Binding-site contacts:
Ligand atom O7 contacts residue LYS5 of chain 1.R at 3.5 Å (salt-bridge).
Ligand atom N2 contacts residue LYS30 of chain 1.R at 4.4 Å.
Ligand atom C2 contacts residue ASN31 of chain 1.R at 2.5 Å.
Ligand atom O5 contacts residue ASN31 of chain 1.R at 2.4 Å (h-bond).
Ligand atom N2 contacts residue ASN31 of chain 1.R at 3.0 Å (h-bond).
Ligand atom O7 contacts residue LYS30 of chain 1.R at 3.7 Å.
Ligand atom C3 contacts residue ASN31 of chain 1.R at 3.8 Å.
Ligand atom C1 contacts residue ASN31 of chain 1.R at 1.4 Å.
Ligand atom C7 contacts residue ASN31 of chain 1.R at 3.4 Å.
Ligand atom C5 contacts residue ASN31 of chain 1.R at 3.7 Å.
Ligand atom C7 contacts residue LYS30 of chain 1.R at 4.4 Å.
Ligand atom O7 contacts residue ASN31 of chain 1.R at 3.2 Å (h-bond).
Ligand atom C4 contacts residue ASN31 of chain 1.R at 4.2 Å.

The small molecule below binds the protein below.
Small molecule (SMILES): CC(=O)N[C@@H]1[C@@H](O)[C@H](O)[C@@H](CO)O[C@H]1O

Sequence of chain 1.R:
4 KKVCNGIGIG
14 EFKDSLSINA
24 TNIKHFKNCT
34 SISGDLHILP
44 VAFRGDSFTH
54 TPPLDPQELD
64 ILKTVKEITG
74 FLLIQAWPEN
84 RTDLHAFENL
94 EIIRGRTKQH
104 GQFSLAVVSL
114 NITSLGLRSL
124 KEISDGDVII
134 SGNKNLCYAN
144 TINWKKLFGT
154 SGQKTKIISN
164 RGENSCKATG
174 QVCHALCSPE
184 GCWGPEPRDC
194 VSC